Binding-site contacts:
Ligand atom C2 contacts residue PRO203 of chain 17.A at 4.0 Å (hydrophobic).
Ligand atom C6 contacts residue VAL202 of chain 17.A at 4.1 Å (hydrophobic).
Ligand atom N6 contacts residue VAL202 of chain 17.A at 4.2 Å.
Ligand atom C6 contacts residue GLY422 of chain 17.A at 3.7 Å.
Ligand atom N7 contacts residue ASN392 of chain 17.A at 4.2 Å.
Ligand atom O3' contacts residue PRO414 of chain 17.A at 4.2 Å.
Ligand atom N3 contacts residue ASP201 of chain 17.A at 4.2 Å.
Ligand atom C4 contacts residue PRO203 of chain 17.A at 4.0 Å (hydrophobic).
Ligand atom C4 contacts residue PRO203 of chain 17.A at 4.1 Å (hydrophobic).
Ligand atom C5 contacts residue VAL202 of chain 17.A at 3.6 Å (hydrophobic).
Ligand atom N7 contacts residue SER415 of chain 17.A at 3.9 Å.
Ligand atom C5 contacts residue ARG91 of chain 17.A at 4.2 Å.
Ligand atom C4 contacts residue VAL202 of chain 17.A at 3.7 Å (hydrophobic).
Ligand atom C1' contacts residue PRO203 of chain 17.A at 4.1 Å (hydrophobic).
Ligand atom C6 contacts residue PRO203 of chain 17.A at 4.0 Å (hydrophobic).
Ligand atom C2' contacts residue PRO203 of chain 17.A at 3.3 Å (hydrophobic).
Ligand atom N6 contacts residue GLY422 of chain 17.A at 3.3 Å (h-bond).
Ligand atom C2' contacts residue PRO414 of chain 17.A at 3.6 Å (hydrophobic).
Ligand atom C6 contacts residue PRO203 of chain 17.A at 4.0 Å (hydrophobic).
Ligand atom N4 contacts residue VAL202 of chain 17.A at 2.9 Å (h-bond).
Ligand atom N7 contacts residue HIS413 of chain 17.A at 4.2 Å.
Ligand atom C2 contacts residue GLY422 of chain 17.A at 3.2 Å.
Ligand atom C5 contacts residue PRO203 of chain 17.A at 3.8 Å (hydrophobic).
Ligand atom N6 contacts residue SER415 of chain 17.A at 3.8 Å.
Ligand atom N4 contacts residue ASP201 of chain 17.A at 2.6 Å.
Ligand atom C5 contacts residue ASP201 of chain 17.A at 3.3 Å.
Ligand atom C2' contacts residue HIS413 of chain 17.A at 3.7 Å.
Ligand atom N1 contacts residue PRO203 of chain 17.A at 4.2 Å.
Ligand atom C2 contacts residue VAL202 of chain 17.A at 4.1 Å (hydrophobic).
Ligand atom N1 contacts residue PRO203 of chain 17.A at 3.8 Å.
Ligand atom N7 contacts residue PRO203 of chain 17.A at 4.1 Å.
Ligand atom C5 contacts residue PRO203 of chain 17.A at 4.0 Å (hydrophobic).
Ligand atom C6 contacts residue SER415 of chain 17.A at 4.1 Å.
Ligand atom C4 contacts residue ASP201 of chain 17.A at 3.5 Å.
Ligand atom N1 contacts residue GLY422 of chain 17.A at 2.9 Å (h-bond).
Ligand atom N6 contacts residue GLY420 of chain 17.A at 3.7 Å.
Ligand atom OP2 contacts residue ASP409 of chain 27.A at 3.2 Å (salt-bridge).
Ligand atom N1 contacts residue VAL202 of chain 17.A at 3.5 Å.
Ligand atom C8 contacts residue HIS413 of chain 17.A at 3.9 Å.
Ligand atom N6 contacts residue PHE421 of chain 17.A at 3.8 Å.

Sequence of chain 27.A:
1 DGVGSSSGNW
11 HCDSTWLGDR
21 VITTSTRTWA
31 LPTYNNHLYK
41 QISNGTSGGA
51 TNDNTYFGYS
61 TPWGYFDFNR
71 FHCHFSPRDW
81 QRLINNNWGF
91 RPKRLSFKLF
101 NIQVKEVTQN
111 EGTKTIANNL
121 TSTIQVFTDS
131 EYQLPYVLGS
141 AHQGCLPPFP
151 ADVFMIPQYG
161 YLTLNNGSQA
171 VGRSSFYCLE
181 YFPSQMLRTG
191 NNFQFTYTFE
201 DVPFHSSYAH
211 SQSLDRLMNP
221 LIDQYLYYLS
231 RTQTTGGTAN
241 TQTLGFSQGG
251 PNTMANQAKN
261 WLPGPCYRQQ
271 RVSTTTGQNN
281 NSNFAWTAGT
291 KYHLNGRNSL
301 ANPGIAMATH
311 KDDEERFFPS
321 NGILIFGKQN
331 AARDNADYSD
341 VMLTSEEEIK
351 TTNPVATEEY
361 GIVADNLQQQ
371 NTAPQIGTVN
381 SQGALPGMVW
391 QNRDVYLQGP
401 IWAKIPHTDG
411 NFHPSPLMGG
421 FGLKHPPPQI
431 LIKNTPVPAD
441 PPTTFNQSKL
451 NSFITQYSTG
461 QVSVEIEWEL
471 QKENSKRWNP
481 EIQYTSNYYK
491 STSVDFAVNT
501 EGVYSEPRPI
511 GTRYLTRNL

The small molecule below binds the protein below.
Small molecule (SMILES): Nc1ccn([C@H]2C[C@H](O[P](=O)(O)OC[C@H]3O[C@@H](n4cnc5c(N)ncnc54)C[C@@H]3O)[C@@H](CO)O2)c(=O)n1

Sequence of chain 17.A:
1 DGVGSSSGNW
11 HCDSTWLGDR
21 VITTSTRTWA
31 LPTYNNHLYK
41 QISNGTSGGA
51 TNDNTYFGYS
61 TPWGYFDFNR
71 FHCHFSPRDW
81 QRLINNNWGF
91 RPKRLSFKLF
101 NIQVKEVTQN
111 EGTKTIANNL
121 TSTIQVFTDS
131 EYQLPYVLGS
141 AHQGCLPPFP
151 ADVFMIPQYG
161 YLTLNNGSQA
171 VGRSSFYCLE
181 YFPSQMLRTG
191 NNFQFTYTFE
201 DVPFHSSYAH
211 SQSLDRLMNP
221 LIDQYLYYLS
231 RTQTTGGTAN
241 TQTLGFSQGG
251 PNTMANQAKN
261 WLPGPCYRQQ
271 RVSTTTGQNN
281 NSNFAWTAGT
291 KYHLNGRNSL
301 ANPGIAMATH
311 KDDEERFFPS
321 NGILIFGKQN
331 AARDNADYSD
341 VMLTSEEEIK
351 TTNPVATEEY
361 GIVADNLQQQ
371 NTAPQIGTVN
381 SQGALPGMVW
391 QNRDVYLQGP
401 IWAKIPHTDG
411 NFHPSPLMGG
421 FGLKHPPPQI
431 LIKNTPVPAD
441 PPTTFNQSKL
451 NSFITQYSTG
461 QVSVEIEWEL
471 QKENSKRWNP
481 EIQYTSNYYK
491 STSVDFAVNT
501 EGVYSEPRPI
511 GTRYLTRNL